Binding-site contacts:
Ligand atom O28 contacts residue GLU738 of chain 1.A at 3.6 Å.
Ligand atom N19 contacts residue THR745 of chain 1.A at 3.7 Å.
Ligand atom O42 contacts residue TYR725 of chain 1.A at 3.1 Å (h-bond).
Ligand atom C25 contacts residue MET811 of chain 1.A at 3.6 Å (hydrophobic).
Ligand atom C39 contacts residue ASP822 of chain 1.A at 3.5 Å.
Ligand atom C32 contacts residue GLU738 of chain 1.A at 3.1 Å.
Ligand atom C41 contacts residue ILE737 of chain 1.A at 3.5 Å (hydrophobic).
Ligand atom C20 contacts residue THR745 of chain 1.A at 3.7 Å.
Ligand atom C29 contacts residue PHE819 of chain 1.A at 3.8 Å (hydrophobic).
Ligand atom C41 contacts residue TYR725 of chain 1.A at 3.8 Å (hydrophobic).
Ligand atom N2 contacts residue MET662 of chain 1.A at 3.5 Å.
Ligand atom C1 contacts residue ILE821 of chain 1.A at 3.7 Å (hydrophobic).
Ligand atom C35 contacts residue ASP822 of chain 1.A at 3.9 Å.
Ligand atom C29 contacts residue GLU738 of chain 1.A at 3.6 Å.
Ligand atom O42 contacts residue ASP822 of chain 1.A at 3.6 Å (salt-bridge).
Ligand atom C39 contacts residue LEU696 of chain 1.A at 4.0 Å (hydrophobic).
Ligand atom C6 contacts residue ILE689 of chain 1.A at 3.9 Å (hydrophobic).
Ligand atom C35 contacts residue LYS691 of chain 1.A at 3.7 Å.
Ligand atom C39 contacts residue ASP699 of chain 1.A at 3.8 Å.
Ligand atom O28 contacts residue ILE739 of chain 1.A at 3.6 Å.
Ligand atom C44 contacts residue ASP822 of chain 1.A at 3.4 Å.
Ligand atom O28 contacts residue VAL740 of chain 1.A at 2.7 Å (h-bond).
Ligand atom C4 contacts residue MET662 of chain 1.A at 3.6 Å (hydrophobic).
Ligand atom C10 contacts residue ILE737 of chain 1.A at 3.7 Å (hydrophobic).
Ligand atom C37 contacts residue ASP822 of chain 1.A at 3.5 Å.
Ligand atom N7 contacts residue ILE689 of chain 1.A at 3.9 Å.
Ligand atom C11 contacts residue ILE821 of chain 1.A at 3.7 Å (hydrophobic).
Ligand atom C29 contacts residue VAL740 of chain 1.A at 3.7 Å (hydrophobic).
Ligand atom C44 contacts residue TYR725 of chain 1.A at 3.7 Å (hydrophobic).
Ligand atom C35 contacts residue ILE737 of chain 1.A at 3.7 Å (hydrophobic).
Ligand atom C37 contacts residue ILE737 of chain 1.A at 3.7 Å (hydrophobic).
Ligand atom C37 contacts residue LYS691 of chain 1.A at 3.4 Å.
Ligand atom C41 contacts residue ASP822 of chain 1.A at 3.4 Å.
Ligand atom C13 contacts residue MET662 of chain 1.A at 3.8 Å (hydrophobic).
Ligand atom C22 contacts residue ILE689 of chain 1.A at 3.8 Å (hydrophobic).
Ligand atom C39 contacts residue ILE737 of chain 1.A at 3.5 Å (hydrophobic).
Ligand atom O42 contacts residue ASP699 of chain 1.A at 2.8 Å (salt-bridge).
Ligand atom C41 contacts residue ASP699 of chain 1.A at 3.7 Å.
Ligand atom C25 contacts residue VAL740 of chain 1.A at 3.4 Å (hydrophobic).
Ligand atom C44 contacts residue ILE737 of chain 1.A at 3.5 Å (hydrophobic).

Sequence of chain 1.A:
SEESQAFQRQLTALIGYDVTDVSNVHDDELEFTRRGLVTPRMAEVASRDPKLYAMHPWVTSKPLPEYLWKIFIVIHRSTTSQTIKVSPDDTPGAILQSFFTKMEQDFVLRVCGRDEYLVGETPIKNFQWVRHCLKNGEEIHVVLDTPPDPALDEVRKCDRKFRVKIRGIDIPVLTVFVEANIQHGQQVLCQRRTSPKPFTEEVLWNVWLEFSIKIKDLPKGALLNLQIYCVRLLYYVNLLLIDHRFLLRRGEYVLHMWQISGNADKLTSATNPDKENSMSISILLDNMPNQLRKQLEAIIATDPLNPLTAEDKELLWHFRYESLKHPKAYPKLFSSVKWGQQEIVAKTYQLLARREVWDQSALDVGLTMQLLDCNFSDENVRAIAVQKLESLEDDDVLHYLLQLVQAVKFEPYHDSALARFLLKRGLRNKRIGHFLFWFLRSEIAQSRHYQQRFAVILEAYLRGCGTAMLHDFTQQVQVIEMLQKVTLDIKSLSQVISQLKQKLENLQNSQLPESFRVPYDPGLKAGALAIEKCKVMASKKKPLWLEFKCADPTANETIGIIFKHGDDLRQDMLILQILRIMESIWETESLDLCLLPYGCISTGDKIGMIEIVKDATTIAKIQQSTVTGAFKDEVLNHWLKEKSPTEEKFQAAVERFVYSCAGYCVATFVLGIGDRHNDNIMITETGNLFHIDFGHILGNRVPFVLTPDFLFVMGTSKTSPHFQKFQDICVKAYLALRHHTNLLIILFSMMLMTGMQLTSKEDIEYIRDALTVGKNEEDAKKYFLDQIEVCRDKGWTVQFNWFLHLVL

This protein binds this small molecule.
Small molecule (SMILES): Oc1cccc(-c2cc(Nc3cccnc3)nc(N3CCOCC3)n2)c1